Sequence of chain 3.A:
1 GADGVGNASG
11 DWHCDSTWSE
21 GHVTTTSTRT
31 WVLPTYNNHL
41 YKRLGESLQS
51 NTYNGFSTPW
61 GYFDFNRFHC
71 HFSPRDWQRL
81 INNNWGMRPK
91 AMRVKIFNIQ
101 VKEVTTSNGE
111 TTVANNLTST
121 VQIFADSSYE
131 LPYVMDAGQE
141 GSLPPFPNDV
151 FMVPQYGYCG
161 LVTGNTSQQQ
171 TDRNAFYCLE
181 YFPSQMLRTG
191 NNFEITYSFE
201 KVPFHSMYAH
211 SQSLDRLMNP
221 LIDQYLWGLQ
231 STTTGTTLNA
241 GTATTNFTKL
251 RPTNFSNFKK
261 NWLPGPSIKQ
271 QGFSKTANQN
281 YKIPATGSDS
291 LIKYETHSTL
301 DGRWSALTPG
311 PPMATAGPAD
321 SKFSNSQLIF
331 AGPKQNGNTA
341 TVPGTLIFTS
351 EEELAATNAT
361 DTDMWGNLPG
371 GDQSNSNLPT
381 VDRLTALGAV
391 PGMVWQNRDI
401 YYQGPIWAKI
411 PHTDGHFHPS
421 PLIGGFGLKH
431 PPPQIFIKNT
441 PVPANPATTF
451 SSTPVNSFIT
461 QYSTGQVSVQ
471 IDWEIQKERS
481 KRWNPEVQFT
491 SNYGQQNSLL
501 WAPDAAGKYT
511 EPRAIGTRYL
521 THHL

Binding-site contacts:
Ligand atom C2 contacts residue VAL202 of chain 3.A at 4.3 Å (hydrophobic).
Ligand atom C6 contacts residue GLY427 of chain 3.A at 3.7 Å.
Ligand atom O4' contacts residue HIS418 of chain 3.A at 4.1 Å.
Ligand atom C5 contacts residue SER420 of chain 3.A at 4.3 Å.
Ligand atom C2 contacts residue PRO419 of chain 3.A at 4.0 Å (hydrophobic).
Ligand atom N1 contacts residue GLY427 of chain 3.A at 2.7 Å (h-bond).
Ligand atom N3 contacts residue PRO419 of chain 3.A at 4.3 Å.
Ligand atom O2P contacts residue HIS416 of chain 3.A at 2.8 Å (h-bond).
Ligand atom C4 contacts residue PRO419 of chain 3.A at 4.2 Å (hydrophobic).
Ligand atom N6 contacts residue SER420 of chain 3.A at 4.0 Å.
Ligand atom C4 contacts residue PRO203 of chain 3.A at 4.2 Å (hydrophobic).
Ligand atom C6 contacts residue PRO419 of chain 3.A at 3.2 Å (hydrophobic).
Ligand atom O5' contacts residue PRO419 of chain 3.A at 3.9 Å.
Ligand atom N7 contacts residue PRO419 of chain 3.A at 4.3 Å.
Ligand atom N6 contacts residue VAL202 of chain 3.A at 4.0 Å.
Ligand atom P contacts residue HIS416 of chain 3.A at 4.0 Å.
Ligand atom C1' contacts residue HIS418 of chain 3.A at 4.1 Å.
Ligand atom C5 contacts residue PRO203 of chain 3.A at 4.3 Å (hydrophobic).
Ligand atom N6 contacts residue GLY425 of chain 3.A at 4.1 Å.
Ligand atom O4' contacts residue PRO419 of chain 3.A at 4.3 Å.
Ligand atom C6 contacts residue VAL202 of chain 3.A at 3.9 Å (hydrophobic).
Ligand atom N1 contacts residue VAL202 of chain 3.A at 3.7 Å.
Ligand atom C2 contacts residue GLY427 of chain 3.A at 3.4 Å.
Ligand atom O2P contacts residue PRO419 of chain 3.A at 4.2 Å.
Ligand atom N9 contacts residue PRO203 of chain 3.A at 4.2 Å.
Ligand atom C8 contacts residue PRO203 of chain 3.A at 4.4 Å (hydrophobic).
Ligand atom N6 contacts residue PRO419 of chain 3.A at 3.4 Å (h-bond).
Ligand atom N9 contacts residue HIS418 of chain 3.A at 4.3 Å.
Ligand atom C6 contacts residue SER420 of chain 3.A at 4.3 Å.
Ligand atom O1P contacts residue HIS416 of chain 3.A at 4.2 Å.
Ligand atom C5 contacts residue PRO419 of chain 3.A at 3.7 Å (hydrophobic).
Ligand atom N7 contacts residue HIS418 of chain 3.A at 4.4 Å.
Ligand atom N6 contacts residue PHE426 of chain 3.A at 3.8 Å.
Ligand atom N7 contacts residue SER420 of chain 3.A at 3.9 Å.
Ligand atom C2' contacts residue PRO203 of chain 3.A at 4.0 Å (hydrophobic).
Ligand atom N3 contacts residue PRO203 of chain 3.A at 4.4 Å.
Ligand atom C6 contacts residue PRO203 of chain 3.A at 4.4 Å (hydrophobic).
Ligand atom N1 contacts residue PRO419 of chain 3.A at 3.5 Å (h-bond).
Ligand atom N6 contacts residue GLY427 of chain 3.A at 2.8 Å (h-bond).
Ligand atom C8 contacts residue HIS418 of chain 3.A at 3.7 Å.

The small molecule below binds the protein below.
Small molecule (SMILES): Nc1ncnc2c1ncn2[C@H]1C[C@H](O)[C@@H](COP(=O)(O)O)O1